Sequence of chain 10.A:
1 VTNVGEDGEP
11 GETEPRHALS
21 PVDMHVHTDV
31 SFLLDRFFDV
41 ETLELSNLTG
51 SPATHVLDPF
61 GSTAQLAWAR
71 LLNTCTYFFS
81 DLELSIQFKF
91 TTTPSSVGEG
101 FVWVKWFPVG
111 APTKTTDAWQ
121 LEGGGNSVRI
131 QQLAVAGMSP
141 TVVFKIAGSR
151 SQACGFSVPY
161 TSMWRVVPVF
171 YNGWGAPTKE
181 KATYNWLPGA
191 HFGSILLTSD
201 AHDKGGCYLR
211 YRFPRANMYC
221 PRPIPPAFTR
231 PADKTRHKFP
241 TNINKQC

Sequence of chain 9.A:
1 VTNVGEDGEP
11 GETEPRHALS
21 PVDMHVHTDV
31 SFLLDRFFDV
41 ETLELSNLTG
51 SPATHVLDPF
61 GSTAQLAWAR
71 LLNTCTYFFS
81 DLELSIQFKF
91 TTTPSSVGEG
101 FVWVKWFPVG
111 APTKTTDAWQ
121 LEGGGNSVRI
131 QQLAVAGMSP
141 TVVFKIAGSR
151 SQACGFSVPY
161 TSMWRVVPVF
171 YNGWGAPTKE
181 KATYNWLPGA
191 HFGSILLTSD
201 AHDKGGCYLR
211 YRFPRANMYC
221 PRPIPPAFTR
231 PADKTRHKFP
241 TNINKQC

Binding-site contacts:
Ligand atom O1B contacts residue ARG129 of chain 9.A at 3.9 Å.
Ligand atom O1A contacts residue ARG129 of chain 9.A at 3.3 Å (salt-bridge).
Ligand atom C8 contacts residue ALA118 of chain 9.A at 4.3 Å (hydrophobic).
Ligand atom C5 contacts residue ALA118 of chain 9.A at 3.6 Å (hydrophobic).
Ligand atom O10 contacts residue GLN65 of chain 10.A at 4.0 Å.
Ligand atom C10 contacts residue ALA118 of chain 9.A at 3.8 Å (hydrophobic).
Ligand atom C4 contacts residue ALA118 of chain 9.A at 4.0 Å (hydrophobic).
Ligand atom C11 contacts residue GLN65 of chain 10.A at 3.7 Å.
Ligand atom C11 contacts residue TRP119 of chain 9.A at 4.4 Å (hydrophobic).
Ligand atom O1A contacts residue ALA118 of chain 9.A at 4.5 Å.
Ligand atom C6 contacts residue ALA118 of chain 9.A at 3.4 Å (hydrophobic).
Ligand atom C8 contacts residue GLN120 of chain 9.A at 4.1 Å.
Ligand atom C11 contacts residue ALA118 of chain 9.A at 3.9 Å (hydrophobic).
Ligand atom O10 contacts residue ALA64 of chain 10.A at 3.8 Å.
Ligand atom C1 contacts residue ARG129 of chain 9.A at 4.0 Å.
Ligand atom O9 contacts residue THR42 of chain 10.A at 4.0 Å.
Ligand atom N5 contacts residue ALA118 of chain 9.A at 2.8 Å (h-bond).
Ligand atom C11 contacts residue GLN132 of chain 9.A at 4.3 Å.
Ligand atom C9 contacts residue TRP119 of chain 9.A at 4.3 Å (hydrophobic).
Ligand atom C7 contacts residue ALA118 of chain 9.A at 3.6 Å (hydrophobic).
Ligand atom C10 contacts residue GLN65 of chain 10.A at 4.5 Å.
Ligand atom O8 contacts residue TRP119 of chain 9.A at 3.8 Å.
Ligand atom O8 contacts residue ALA118 of chain 9.A at 3.8 Å.
Ligand atom O8 contacts residue GLN120 of chain 9.A at 2.8 Å (h-bond).
Ligand atom O9 contacts residue GLN120 of chain 9.A at 3.5 Å (h-bond).
Ligand atom C10 contacts residue ALA64 of chain 10.A at 4.5 Å (hydrophobic).

A protein and the small-molecule ligand that binds it are described below.
Small molecule (SMILES): CC(=O)N[C@H]1[C@H]([C@H](O)[C@H](O)CO)O[C@@](O[C@H]2[C@@H](O)[C@@H](CO)O[C@@H](O[C@H]3[C@H](O)[C@@H](O)[C@@H](O)O[C@@H]3CO)[C@@H]2O)(C(=O)O)C[C@@H]1O